Binding-site contacts:
Ligand atom C14 contacts residue PHE70 of chain 2.A at 3.9 Å (hydrophobic).
Ligand atom C1 contacts residue ASN106 of chain 2.A at 3.8 Å.
Ligand atom C6 contacts residue ALA37 of chain 2.A at 3.3 Å (hydrophobic).
Ligand atom C13 contacts residue SER71 of chain 2.A at 3.4 Å.
Ligand atom N4 contacts residue LEU73 of chain 2.A at 3.7 Å.
Ligand atom C7 contacts residue THR10 of chain 2.A at 3.7 Å.
Ligand atom C20 contacts residue MET105 of chain 2.A at 3.7 Å (hydrophobic).
Ligand atom N2 contacts residue ASP72 of chain 2.A at 3.1 Å (salt-bridge).
Ligand atom N contacts residue LEU102 of chain 2.A at 3.6 Å.
Ligand atom C12 contacts residue ASP72 of chain 2.A at 3.8 Å.
Ligand atom N1 contacts residue SER39 of chain 2.A at 3.0 Å (h-bond).
Ligand atom C1 contacts residue LEU102 of chain 2.A at 3.7 Å (hydrophobic).
Ligand atom C14 contacts residue SER71 of chain 2.A at 3.6 Å.
Ligand atom C10 contacts residue ALA37 of chain 2.A at 3.8 Å (hydrophobic).
Ligand atom C11 contacts residue ALA37 of chain 2.A at 3.4 Å (hydrophobic).
Ligand atom N5 contacts residue LEU73 of chain 2.A at 3.7 Å.
Ligand atom C18 contacts residue LEU102 of chain 2.A at 3.6 Å (hydrophobic).
Ligand atom C13 contacts residue HIS138 of chain 1.A at 3.7 Å.
Ligand atom N1 contacts residue ALA38 of chain 2.A at 3.3 Å (h-bond).
Ligand atom O1 contacts residue ASN106 of chain 2.A at 2.8 Å (h-bond).
Ligand atom N2 contacts residue HIS138 of chain 1.A at 3.8 Å.
Ligand atom C23 contacts residue ARG88 of chain 2.A at 3.6 Å.
Ligand atom C22 contacts residue ARG88 of chain 2.A at 3.7 Å.
Ligand atom C14 contacts residue SO41 of chain 2.D at 3.7 Å.
Ligand atom C contacts residue LEU86 of chain 2.A at 3.6 Å (hydrophobic).
Ligand atom C20 contacts residue ASN106 of chain 2.A at 3.6 Å.
Ligand atom C12 contacts residue HIS138 of chain 1.A at 3.6 Å.
Ligand atom C contacts residue ASN106 of chain 2.A at 3.3 Å.
Ligand atom C8 contacts residue SER39 of chain 2.A at 3.4 Å.
Ligand atom N5 contacts residue MET74 of chain 2.A at 2.9 Å (h-bond).
Ligand atom N1 contacts residue SO41 of chain 2.D at 3.4 Å (h-bond).
Ligand atom C7 contacts residue ALA37 of chain 2.A at 3.6 Å (hydrophobic).
Ligand atom C23 contacts residue LEU102 of chain 2.A at 3.8 Å (hydrophobic).
Ligand atom N1 contacts residue PHE70 of chain 2.A at 3.8 Å.
Ligand atom O1 contacts residue LEU102 of chain 2.A at 3.8 Å.
Ligand atom C14 contacts residue HIS138 of chain 1.A at 3.8 Å.
Ligand atom C7 contacts residue SER39 of chain 2.A at 3.7 Å.
Ligand atom N1 contacts residue SER71 of chain 2.A at 3.8 Å.
Ligand atom O1 contacts residue MET74 of chain 2.A at 3.8 Å.
Ligand atom C13 contacts residue ASP72 of chain 2.A at 3.2 Å.

Sequence of chain 2.A:
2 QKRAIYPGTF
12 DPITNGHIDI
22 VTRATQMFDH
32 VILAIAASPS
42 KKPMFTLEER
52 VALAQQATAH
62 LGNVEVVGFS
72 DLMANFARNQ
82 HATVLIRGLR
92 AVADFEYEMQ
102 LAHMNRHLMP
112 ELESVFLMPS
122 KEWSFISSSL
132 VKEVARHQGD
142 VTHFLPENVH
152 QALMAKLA

A small-molecule ligand and the protein it binds are described below.
Small molecule (SMILES): COC(=O)N1CCC(Cc2cccc([C@@H](CC#N)Nc3nc4ccc(C)nc4[nH]3)c2)CC1

Sequence of chain 1.A:
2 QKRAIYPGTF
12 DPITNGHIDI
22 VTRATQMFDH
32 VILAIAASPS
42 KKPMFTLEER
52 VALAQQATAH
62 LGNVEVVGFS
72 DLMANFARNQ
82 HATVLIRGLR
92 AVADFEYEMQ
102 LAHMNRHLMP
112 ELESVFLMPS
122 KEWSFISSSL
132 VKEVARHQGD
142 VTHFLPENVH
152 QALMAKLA